A small-molecule ligand and the protein it binds are described below.
Small molecule (SMILES): CC(=O)N[C@@H]1[C@@H](O)[C@H](O)[C@@H](CO)O[C@H]1O

Sequence of chain 1.D:
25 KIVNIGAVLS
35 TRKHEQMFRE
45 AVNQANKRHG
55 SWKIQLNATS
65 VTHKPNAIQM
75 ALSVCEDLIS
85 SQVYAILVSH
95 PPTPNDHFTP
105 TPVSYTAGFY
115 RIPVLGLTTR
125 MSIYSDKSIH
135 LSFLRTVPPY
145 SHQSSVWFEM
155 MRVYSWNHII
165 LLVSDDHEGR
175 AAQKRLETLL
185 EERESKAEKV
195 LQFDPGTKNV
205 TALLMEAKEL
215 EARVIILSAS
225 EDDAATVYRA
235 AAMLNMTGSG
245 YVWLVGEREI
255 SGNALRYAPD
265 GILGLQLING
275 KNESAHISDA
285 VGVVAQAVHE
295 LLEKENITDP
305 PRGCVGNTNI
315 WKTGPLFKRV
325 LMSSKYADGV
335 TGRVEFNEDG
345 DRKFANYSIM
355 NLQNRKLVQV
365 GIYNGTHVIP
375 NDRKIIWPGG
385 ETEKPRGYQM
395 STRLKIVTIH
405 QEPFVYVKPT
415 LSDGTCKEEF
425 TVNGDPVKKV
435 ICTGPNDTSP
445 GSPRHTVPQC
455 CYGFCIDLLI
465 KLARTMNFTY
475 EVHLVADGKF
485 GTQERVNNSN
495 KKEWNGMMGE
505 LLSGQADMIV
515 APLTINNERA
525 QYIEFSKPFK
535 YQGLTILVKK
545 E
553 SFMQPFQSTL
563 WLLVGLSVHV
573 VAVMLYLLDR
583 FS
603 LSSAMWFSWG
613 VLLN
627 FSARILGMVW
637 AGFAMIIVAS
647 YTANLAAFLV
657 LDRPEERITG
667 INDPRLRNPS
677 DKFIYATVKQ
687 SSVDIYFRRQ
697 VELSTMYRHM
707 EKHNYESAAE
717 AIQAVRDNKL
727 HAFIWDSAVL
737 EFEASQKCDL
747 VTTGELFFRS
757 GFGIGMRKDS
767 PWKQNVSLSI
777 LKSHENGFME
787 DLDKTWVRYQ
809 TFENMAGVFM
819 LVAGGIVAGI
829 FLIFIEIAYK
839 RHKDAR

Binding-site contacts:
Ligand atom C4 contacts residue ASN471 of chain 1.D at 4.2 Å.
Ligand atom C2 contacts residue ASN471 of chain 1.D at 2.4 Å.
Ligand atom C3 contacts residue ASN471 of chain 1.D at 3.8 Å.
Ligand atom O6 contacts residue THR396 of chain 1.D at 4.1 Å.
Ligand atom C1 contacts residue ASN471 of chain 1.D at 1.4 Å.
Ligand atom C5 contacts residue ASN471 of chain 1.D at 3.7 Å.
Ligand atom C7 contacts residue ASN471 of chain 1.D at 3.3 Å.
Ligand atom C8 contacts residue ASN471 of chain 1.D at 4.4 Å.
Ligand atom O7 contacts residue ASN471 of chain 1.D at 3.4 Å (h-bond).
Ligand atom N2 contacts residue ASN471 of chain 1.D at 2.8 Å (h-bond).
Ligand atom O5 contacts residue ASN471 of chain 1.D at 2.4 Å (h-bond).